Sequence of chain 1.C:
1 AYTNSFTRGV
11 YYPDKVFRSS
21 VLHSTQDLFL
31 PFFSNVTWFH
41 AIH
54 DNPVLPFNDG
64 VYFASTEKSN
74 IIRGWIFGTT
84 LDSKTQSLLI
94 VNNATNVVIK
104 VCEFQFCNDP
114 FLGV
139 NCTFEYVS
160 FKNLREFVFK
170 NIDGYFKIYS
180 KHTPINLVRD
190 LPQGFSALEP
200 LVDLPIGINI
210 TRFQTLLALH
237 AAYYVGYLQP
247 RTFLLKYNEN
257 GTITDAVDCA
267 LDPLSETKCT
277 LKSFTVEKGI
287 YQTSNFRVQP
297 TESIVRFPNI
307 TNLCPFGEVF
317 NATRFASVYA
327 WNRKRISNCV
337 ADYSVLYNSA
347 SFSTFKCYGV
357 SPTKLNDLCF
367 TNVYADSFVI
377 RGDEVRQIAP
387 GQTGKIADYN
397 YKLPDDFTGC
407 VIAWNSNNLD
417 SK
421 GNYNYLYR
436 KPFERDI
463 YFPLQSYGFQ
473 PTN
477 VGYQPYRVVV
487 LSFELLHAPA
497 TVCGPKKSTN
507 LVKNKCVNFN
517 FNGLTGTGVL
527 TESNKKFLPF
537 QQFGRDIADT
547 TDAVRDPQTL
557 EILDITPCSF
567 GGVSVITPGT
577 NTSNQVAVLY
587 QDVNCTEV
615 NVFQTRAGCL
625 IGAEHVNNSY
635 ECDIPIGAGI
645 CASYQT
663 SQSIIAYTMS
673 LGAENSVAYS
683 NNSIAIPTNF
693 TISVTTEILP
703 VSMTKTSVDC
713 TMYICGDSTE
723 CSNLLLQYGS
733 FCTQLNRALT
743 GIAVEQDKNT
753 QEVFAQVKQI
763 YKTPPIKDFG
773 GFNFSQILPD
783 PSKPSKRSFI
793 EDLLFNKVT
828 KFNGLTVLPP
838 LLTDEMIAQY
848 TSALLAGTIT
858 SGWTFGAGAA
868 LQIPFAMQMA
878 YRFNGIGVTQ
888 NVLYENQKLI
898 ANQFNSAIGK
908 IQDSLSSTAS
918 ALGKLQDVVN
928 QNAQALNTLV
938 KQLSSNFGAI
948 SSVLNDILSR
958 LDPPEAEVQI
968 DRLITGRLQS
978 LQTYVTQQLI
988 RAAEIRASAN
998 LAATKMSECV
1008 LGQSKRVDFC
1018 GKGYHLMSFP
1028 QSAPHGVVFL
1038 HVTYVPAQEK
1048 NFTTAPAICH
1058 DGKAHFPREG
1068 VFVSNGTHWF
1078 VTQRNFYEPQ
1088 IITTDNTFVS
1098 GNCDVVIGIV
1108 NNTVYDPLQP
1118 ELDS

Binding-site contacts:
Ligand atom O5 contacts residue SER777 of chain 1.C at 4.2 Å.
Ligand atom C7 contacts residue ASN775 of chain 1.C at 3.5 Å.
Ligand atom O7 contacts residue ASN775 of chain 1.C at 3.6 Å.
Ligand atom C8 contacts residue GLN778 of chain 1.C at 4.4 Å.
Ligand atom C3 contacts residue ASN775 of chain 1.C at 3.9 Å.
Ligand atom C2 contacts residue ASN775 of chain 1.C at 2.6 Å.
Ligand atom C5 contacts residue SER777 of chain 1.C at 4.3 Å.
Ligand atom N2 contacts residue ASN775 of chain 1.C at 3.0 Å (h-bond).
Ligand atom C5 contacts residue ASN775 of chain 1.C at 3.7 Å.
Ligand atom O5 contacts residue ASN775 of chain 1.C at 2.4 Å (h-bond).
Ligand atom O6 contacts residue GLN778 of chain 1.C at 3.8 Å.
Ligand atom C1 contacts residue ASN775 of chain 1.C at 1.4 Å.
Ligand atom C4 contacts residue ASN775 of chain 1.C at 4.3 Å.
Ligand atom C1 contacts residue SER777 of chain 1.C at 3.8 Å.

A protein and the small-molecule ligand that binds it are described below.
Small molecule (SMILES): CC(=O)N[C@H]1[C@H](O[C@H]2[C@H](O)[C@@H](NC(C)=O)CO[C@@H]2CO)O[C@H](CO)[C@@H](O)[C@@H]1O